Sequence of chain 1.E:
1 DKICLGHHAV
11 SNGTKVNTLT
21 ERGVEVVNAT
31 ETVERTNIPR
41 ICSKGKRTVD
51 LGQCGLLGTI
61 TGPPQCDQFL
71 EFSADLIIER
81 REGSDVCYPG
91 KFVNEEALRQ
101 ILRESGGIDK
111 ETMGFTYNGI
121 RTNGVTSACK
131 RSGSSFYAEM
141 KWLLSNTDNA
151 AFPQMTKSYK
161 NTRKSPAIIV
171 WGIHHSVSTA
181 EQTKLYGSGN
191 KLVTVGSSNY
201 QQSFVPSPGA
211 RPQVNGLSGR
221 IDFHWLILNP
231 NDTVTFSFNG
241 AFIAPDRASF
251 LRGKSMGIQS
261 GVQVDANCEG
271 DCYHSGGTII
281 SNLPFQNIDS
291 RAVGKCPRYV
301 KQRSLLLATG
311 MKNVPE

Binding-site contacts:
Ligand atom C8 contacts residue ASN231 of chain 1.E at 4.5 Å.
Ligand atom C5 contacts residue ASN231 of chain 1.E at 3.8 Å.
Ligand atom O7 contacts residue LYS164 of chain 1.E at 3.8 Å.
Ligand atom C8 contacts residue LYS164 of chain 1.E at 2.6 Å.
Ligand atom C6 contacts residue ASN231 of chain 1.E at 4.5 Å.
Ligand atom C1 contacts residue ASN231 of chain 1.E at 1.4 Å.
Ligand atom O5 contacts residue ASN231 of chain 1.E at 2.5 Å (h-bond).
Ligand atom C2 contacts residue ASN231 of chain 1.E at 2.3 Å.
Ligand atom C3 contacts residue ASN231 of chain 1.E at 3.7 Å.
Ligand atom C4 contacts residue ASN231 of chain 1.E at 4.2 Å.
Ligand atom C7 contacts residue LYS164 of chain 1.E at 3.9 Å.
Ligand atom C7 contacts residue ASN231 of chain 1.E at 3.5 Å.
Ligand atom N2 contacts residue ASN231 of chain 1.E at 2.7 Å (h-bond).
Ligand atom O7 contacts residue ASN231 of chain 1.E at 3.9 Å.

This protein binds this small molecule.
Small molecule (SMILES): CC(=O)N[C@@H]1[C@@H](O)[C@H](O)[C@@H](CO)O[C@H]1O